Binding-site contacts:
Ligand atom O51 contacts residue LYS507 of chain 1.A at 2.9 Å (salt-bridge).
Ligand atom P5 contacts residue ARG510 of chain 1.A at 4.4 Å.
Ligand atom O53 contacts residue LYS507 of chain 1.A at 3.5 Å.
Ligand atom C1 contacts residue ARG568 of chain 1.A at 4.4 Å.
Ligand atom O43 contacts residue ARG266 of chain 1.A at 2.5 Å (salt-bridge).
Ligand atom O42 contacts residue ARG270 of chain 1.A at 3.5 Å (salt-bridge).
Ligand atom O43 contacts residue LEU269 of chain 1.A at 4.2 Å.
Ligand atom O41 contacts residue ARG411 of chain 1.A at 4.1 Å.
Ligand atom O43 contacts residue THR268 of chain 1.A at 3.0 Å (h-bond).
Ligand atom C5 contacts residue LYS569 of chain 1.A at 4.4 Å.
Ligand atom O41 contacts residue ARG266 of chain 1.A at 2.7 Å (salt-bridge).
Ligand atom O42 contacts residue LEU269 of chain 1.A at 2.7 Å (h-bond).
Ligand atom O41 contacts residue LYS569 of chain 1.A at 3.4 Å (salt-bridge).
Ligand atom O5 contacts residue ARG270 of chain 1.A at 4.3 Å.
Ligand atom O51 contacts residue TYR567 of chain 1.A at 3.0 Å (h-bond).
Ligand atom O52 contacts residue ARG270 of chain 1.A at 3.9 Å.
Ligand atom C4 contacts residue LYS569 of chain 1.A at 4.1 Å.
Ligand atom O6 contacts residue ARG270 of chain 1.A at 4.2 Å.
Ligand atom O51 contacts residue LYS569 of chain 1.A at 4.1 Å.
Ligand atom O53 contacts residue ARG270 of chain 1.A at 3.1 Å (salt-bridge).
Ligand atom O5 contacts residue LYS569 of chain 1.A at 3.5 Å.
Ligand atom O42 contacts residue THR268 of chain 1.A at 3.5 Å (h-bond).
Ligand atom O3 contacts residue ARG568 of chain 1.A at 3.5 Å (salt-bridge).
Ligand atom P5 contacts residue TYR567 of chain 1.A at 3.4 Å.
Ligand atom P5 contacts residue ARG270 of chain 1.A at 3.9 Å.
Ligand atom O6 contacts residue TYR567 of chain 1.A at 3.8 Å.
Ligand atom O1 contacts residue ARG568 of chain 1.A at 3.3 Å (salt-bridge).
Ligand atom O4 contacts residue ARG270 of chain 1.A at 3.7 Å.
Ligand atom P4 contacts residue THR268 of chain 1.A at 3.8 Å.
Ligand atom P5 contacts residue LYS507 of chain 1.A at 3.5 Å.
Ligand atom O5 contacts residue TYR567 of chain 1.A at 3.7 Å.
Ligand atom O51 contacts residue ARG510 of chain 1.A at 2.9 Å (salt-bridge).
Ligand atom O52 contacts residue LYS507 of chain 1.A at 3.5 Å (salt-bridge).
Ligand atom P4 contacts residue ARG266 of chain 1.A at 3.5 Å.
Ligand atom C5 contacts residue ARG270 of chain 1.A at 3.9 Å.
Ligand atom O3 contacts residue LYS569 of chain 1.A at 4.4 Å.
Ligand atom P4 contacts residue LEU269 of chain 1.A at 4.0 Å.
Ligand atom P1 contacts residue ARG568 of chain 1.A at 3.7 Å.
Ligand atom O11 contacts residue ARG568 of chain 1.A at 2.9 Å.
Ligand atom O53 contacts residue TYR567 of chain 1.A at 3.0 Å (h-bond).

Sequence of chain 1.A:
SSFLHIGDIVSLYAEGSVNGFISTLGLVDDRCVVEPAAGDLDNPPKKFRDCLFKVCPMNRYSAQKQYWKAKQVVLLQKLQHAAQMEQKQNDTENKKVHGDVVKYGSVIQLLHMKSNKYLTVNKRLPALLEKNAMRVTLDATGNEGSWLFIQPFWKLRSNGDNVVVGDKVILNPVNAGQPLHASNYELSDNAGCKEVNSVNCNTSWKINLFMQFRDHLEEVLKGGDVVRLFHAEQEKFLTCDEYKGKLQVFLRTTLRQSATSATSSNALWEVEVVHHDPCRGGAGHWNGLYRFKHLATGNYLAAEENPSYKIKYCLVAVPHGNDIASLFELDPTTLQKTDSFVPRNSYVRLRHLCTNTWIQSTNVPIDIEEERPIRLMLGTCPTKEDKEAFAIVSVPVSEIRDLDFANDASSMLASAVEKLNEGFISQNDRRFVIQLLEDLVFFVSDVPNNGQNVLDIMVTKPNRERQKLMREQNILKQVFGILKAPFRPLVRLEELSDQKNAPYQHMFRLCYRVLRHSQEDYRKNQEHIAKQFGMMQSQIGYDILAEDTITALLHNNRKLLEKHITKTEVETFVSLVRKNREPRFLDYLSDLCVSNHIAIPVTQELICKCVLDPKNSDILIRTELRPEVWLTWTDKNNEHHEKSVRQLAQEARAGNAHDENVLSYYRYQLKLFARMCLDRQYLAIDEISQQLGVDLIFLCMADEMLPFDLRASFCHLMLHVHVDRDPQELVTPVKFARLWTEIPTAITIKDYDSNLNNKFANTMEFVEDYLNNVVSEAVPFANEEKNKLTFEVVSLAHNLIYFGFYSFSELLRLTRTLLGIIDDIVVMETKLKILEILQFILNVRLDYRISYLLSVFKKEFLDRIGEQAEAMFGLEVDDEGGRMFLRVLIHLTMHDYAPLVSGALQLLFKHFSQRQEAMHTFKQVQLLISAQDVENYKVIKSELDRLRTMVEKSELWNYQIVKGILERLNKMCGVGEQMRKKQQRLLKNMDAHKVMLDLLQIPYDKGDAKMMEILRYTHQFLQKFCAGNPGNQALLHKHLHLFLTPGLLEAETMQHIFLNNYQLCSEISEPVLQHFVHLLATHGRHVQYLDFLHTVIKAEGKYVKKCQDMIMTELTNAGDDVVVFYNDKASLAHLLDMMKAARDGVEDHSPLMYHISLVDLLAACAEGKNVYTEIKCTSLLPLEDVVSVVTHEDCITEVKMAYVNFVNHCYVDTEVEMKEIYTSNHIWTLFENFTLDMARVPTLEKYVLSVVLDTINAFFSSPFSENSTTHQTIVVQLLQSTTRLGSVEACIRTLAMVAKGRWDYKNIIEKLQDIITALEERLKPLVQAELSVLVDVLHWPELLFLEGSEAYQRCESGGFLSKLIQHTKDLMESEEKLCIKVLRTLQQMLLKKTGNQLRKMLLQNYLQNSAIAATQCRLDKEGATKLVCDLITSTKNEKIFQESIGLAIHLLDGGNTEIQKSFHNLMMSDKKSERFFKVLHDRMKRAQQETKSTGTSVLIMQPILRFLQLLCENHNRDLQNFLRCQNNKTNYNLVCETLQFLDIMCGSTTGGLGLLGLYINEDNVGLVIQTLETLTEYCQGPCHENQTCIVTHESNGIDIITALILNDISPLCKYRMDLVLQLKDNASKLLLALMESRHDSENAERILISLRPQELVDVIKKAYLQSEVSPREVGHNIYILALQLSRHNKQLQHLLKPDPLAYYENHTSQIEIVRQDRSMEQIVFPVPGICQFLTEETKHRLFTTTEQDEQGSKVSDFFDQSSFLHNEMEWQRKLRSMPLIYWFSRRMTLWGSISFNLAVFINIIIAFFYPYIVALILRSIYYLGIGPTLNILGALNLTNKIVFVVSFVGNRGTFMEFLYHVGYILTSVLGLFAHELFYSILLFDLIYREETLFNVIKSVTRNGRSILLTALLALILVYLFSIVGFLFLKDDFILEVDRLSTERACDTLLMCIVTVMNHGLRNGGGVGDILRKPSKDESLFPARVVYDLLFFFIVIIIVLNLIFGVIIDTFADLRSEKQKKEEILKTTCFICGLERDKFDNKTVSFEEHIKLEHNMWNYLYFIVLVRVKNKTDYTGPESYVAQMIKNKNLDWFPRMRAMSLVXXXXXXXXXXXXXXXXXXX

A protein and the small-molecule ligand that binds it are described below.
Small molecule (SMILES): O=P(O)(O)O[C@@H]1[C@H](O)[C@H](O)[C@@H](OP(=O)(O)O)[C@H](OP(=O)(O)O)[C@H]1O